This small molecule binds to this protein.
Small molecule (SMILES): O=C1Cc2cc(C3CCCCC3)ccc2N1

Binding-site contacts:
Ligand atom C2 contacts residue HIS525 of chain 1.A at 3.4 Å.
Ligand atom C9 contacts residue PHE268 of chain 1.A at 3.9 Å (hydrophobic).
Ligand atom C8 contacts residue TRP526 of chain 1.A at 3.7 Å (hydrophobic).
Ligand atom C14 contacts residue HIS525 of chain 1.A at 3.7 Å.
Ligand atom C5 contacts residue MET420 of chain 1.A at 3.7 Å (hydrophobic).
Ligand atom C12 contacts residue MET420 of chain 1.A at 3.8 Å (hydrophobic).
Ligand atom C3 contacts residue VAL499 of chain 1.A at 3.6 Å (hydrophobic).
Ligand atom C11 contacts residue PHE388 of chain 1.A at 4.1 Å (hydrophobic).
Ligand atom C3 contacts residue HIS525 of chain 1.A at 3.5 Å.
Ligand atom C14 contacts residue PHE498 of chain 1.A at 3.8 Å (hydrophobic).
Ligand atom N16 contacts residue HIS525 of chain 1.A at 3.4 Å.
Ligand atom C9 contacts residue PRO269 of chain 1.A at 4.0 Å (hydrophobic).
Ligand atom O15 contacts residue ASP497 of chain 1.A at 3.9 Å.
Ligand atom C13 contacts residue HIS525 of chain 1.A at 3.9 Å.
Ligand atom C10 contacts residue PHE268 of chain 1.A at 3.6 Å (hydrophobic).
Ligand atom C4 contacts residue HIS525 of chain 1.A at 3.8 Å.
Ligand atom C9 contacts residue TRP526 of chain 1.A at 4.0 Å (hydrophobic).
Ligand atom N16 contacts residue ASP497 of chain 1.A at 2.7 Å (salt-bridge).
Ligand atom C11 contacts residue LEU409 of chain 1.A at 4.2 Å (hydrophobic).
Ligand atom C14 contacts residue ASP497 of chain 1.A at 3.7 Å.
Ligand atom C2 contacts residue ASP497 of chain 1.A at 4.0 Å.
Ligand atom C8 contacts residue PHE268 of chain 1.A at 4.0 Å (hydrophobic).
Ligand atom C2 contacts residue VAL499 of chain 1.A at 3.5 Å (hydrophobic).
Ligand atom C10 contacts residue LEU409 of chain 1.A at 4.1 Å (hydrophobic).
Ligand atom C1 contacts residue HIS525 of chain 1.A at 4.0 Å.
Ligand atom C4 contacts residue MET420 of chain 1.A at 3.7 Å (hydrophobic).
Ligand atom C7 contacts residue MET420 of chain 1.A at 4.2 Å (hydrophobic).
Ligand atom C12 contacts residue TYR384 of chain 1.A at 3.5 Å (hydrophobic).
Ligand atom C6 contacts residue MET420 of chain 1.A at 3.9 Å (hydrophobic).
Ligand atom N16 contacts residue VAL499 of chain 1.A at 3.7 Å.
Ligand atom C3 contacts residue ASP497 of chain 1.A at 3.7 Å.
Ligand atom C10 contacts residue PHE388 of chain 1.A at 3.7 Å (hydrophobic).
Ligand atom O15 contacts residue LYS496 of chain 1.A at 3.7 Å.
Ligand atom C1 contacts residue TYR384 of chain 1.A at 4.0 Å (hydrophobic).
Ligand atom N16 contacts residue PHE498 of chain 1.A at 3.8 Å.
Ligand atom C13 contacts residue MET420 of chain 1.A at 3.7 Å (hydrophobic).
Ligand atom C11 contacts residue TYR384 of chain 1.A at 3.9 Å (hydrophobic).
Ligand atom O15 contacts residue PHE498 of chain 1.A at 3.1 Å (h-bond).
Ligand atom C9 contacts residue LEU409 of chain 1.A at 3.8 Å (hydrophobic).
Ligand atom C11 contacts residue LEU429 of chain 1.A at 4.2 Å (hydrophobic).

Sequence of chain 1.A:
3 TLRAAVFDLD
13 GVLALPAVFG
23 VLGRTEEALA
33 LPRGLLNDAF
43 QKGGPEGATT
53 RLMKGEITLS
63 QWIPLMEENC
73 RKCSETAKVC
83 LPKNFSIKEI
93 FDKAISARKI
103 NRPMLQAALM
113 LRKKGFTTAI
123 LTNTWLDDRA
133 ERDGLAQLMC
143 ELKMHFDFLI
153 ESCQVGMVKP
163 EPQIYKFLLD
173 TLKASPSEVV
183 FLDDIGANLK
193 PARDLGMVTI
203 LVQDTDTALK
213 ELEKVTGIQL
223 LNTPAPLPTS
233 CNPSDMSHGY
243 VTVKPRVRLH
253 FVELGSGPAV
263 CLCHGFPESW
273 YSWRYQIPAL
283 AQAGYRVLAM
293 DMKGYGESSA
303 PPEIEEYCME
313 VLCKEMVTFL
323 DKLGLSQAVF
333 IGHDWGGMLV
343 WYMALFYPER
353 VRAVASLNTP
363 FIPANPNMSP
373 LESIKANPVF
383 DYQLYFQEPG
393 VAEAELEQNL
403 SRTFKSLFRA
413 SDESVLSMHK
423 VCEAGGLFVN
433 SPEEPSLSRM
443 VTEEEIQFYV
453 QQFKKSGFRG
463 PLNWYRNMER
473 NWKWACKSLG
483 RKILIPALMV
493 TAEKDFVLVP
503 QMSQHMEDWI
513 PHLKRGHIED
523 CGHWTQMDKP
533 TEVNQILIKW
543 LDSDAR